This small molecule binds to this protein.
Small molecule (SMILES): CC(=O)N[C@H]1[C@H](O[C@H]2[C@H](O)[C@@H](NC(C)=O)CO[C@@H]2CO)O[C@H](CO)[C@@H](O[C@@H]2O[C@H](CO)[C@@H](O)[C@H](O)[C@@H]2O)[C@@H]1O

Sequence of chain 1.B:
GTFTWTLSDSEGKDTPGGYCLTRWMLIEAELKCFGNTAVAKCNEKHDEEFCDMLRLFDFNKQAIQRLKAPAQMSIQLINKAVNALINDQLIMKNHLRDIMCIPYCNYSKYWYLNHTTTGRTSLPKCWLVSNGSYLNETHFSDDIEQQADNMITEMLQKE

Sequence of chain 1.A:
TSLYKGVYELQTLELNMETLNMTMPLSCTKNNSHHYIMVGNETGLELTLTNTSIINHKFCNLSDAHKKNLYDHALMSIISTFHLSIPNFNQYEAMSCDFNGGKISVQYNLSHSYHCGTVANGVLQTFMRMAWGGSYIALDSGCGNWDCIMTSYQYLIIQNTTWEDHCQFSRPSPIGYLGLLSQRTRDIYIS

Binding-site contacts:
Ligand atom C7 contacts residue ASN79 of chain 1.A at 3.4 Å.
Ligand atom O6 contacts residue TRP24 of chain 1.B at 3.8 Å.
Ligand atom C5 contacts residue MET80 of chain 1.A at 3.7 Å (hydrophobic).
Ligand atom O5 contacts residue GLU76 of chain 1.A at 4.2 Å.
Ligand atom C6 contacts residue MET80 of chain 1.A at 3.7 Å (hydrophobic).
Ligand atom O5 contacts residue THR77 of chain 1.A at 3.6 Å (h-bond).
Ligand atom C8 contacts residue ILE64 of chain 1.B at 4.2 Å (hydrophobic).
Ligand atom N2 contacts residue ASN99 of chain 1.A at 4.0 Å.
Ligand atom O6 contacts residue THR77 of chain 1.A at 3.0 Å (h-bond).
Ligand atom O2 contacts residue TRP24 of chain 1.B at 3.6 Å.
Ligand atom C2 contacts residue ASN79 of chain 1.A at 2.6 Å.
Ligand atom O5 contacts residue ASN79 of chain 1.A at 2.4 Å (h-bond).
Ligand atom C8 contacts residue ASN99 of chain 1.A at 3.7 Å.
Ligand atom N2 contacts residue ASN79 of chain 1.A at 3.1 Å (h-bond).
Ligand atom O2 contacts residue ARG23 of chain 1.B at 3.0 Å (salt-bridge).
Ligand atom C6 contacts residue TRP24 of chain 1.B at 4.4 Å (hydrophobic).
Ligand atom C5 contacts residue TRP24 of chain 1.B at 4.4 Å (hydrophobic).
Ligand atom C1 contacts residue ASN79 of chain 1.A at 1.5 Å.
Ligand atom C8 contacts residue TRP227 of chain 1.A at 3.4 Å (hydrophobic).
Ligand atom O7 contacts residue GLU76 of chain 1.A at 3.9 Å.
Ligand atom C5 contacts residue ASN79 of chain 1.A at 3.8 Å.
Ligand atom O7 contacts residue TRP227 of chain 1.A at 4.0 Å.
Ligand atom C7 contacts residue NAG1 of chain 1.K at 4.1 Å.
Ligand atom C7 contacts residue ASN99 of chain 1.A at 4.1 Å.
Ligand atom C1 contacts residue MET80 of chain 1.A at 4.1 Å (hydrophobic).
Ligand atom O7 contacts residue NAG1 of chain 1.K at 2.9 Å (h-bond).
Ligand atom O7 contacts residue ASN79 of chain 1.A at 3.3 Å (h-bond).
Ligand atom O3 contacts residue ARG23 of chain 1.B at 3.2 Å (salt-bridge).
Ligand atom C1 contacts residue GLU76 of chain 1.A at 4.0 Å.
Ligand atom C2 contacts residue GLU76 of chain 1.A at 4.3 Å.
Ligand atom C6 contacts residue THR77 of chain 1.A at 3.7 Å.
Ligand atom C2 contacts residue ARG23 of chain 1.B at 3.6 Å.
Ligand atom C7 contacts residue TRP227 of chain 1.A at 4.1 Å (hydrophobic).
Ligand atom C3 contacts residue ASN79 of chain 1.A at 3.9 Å.
Ligand atom C8 contacts residue MET80 of chain 1.A at 4.3 Å (hydrophobic).
Ligand atom O4 contacts residue TRP24 of chain 1.B at 4.3 Å.
Ligand atom C5 contacts residue THR77 of chain 1.A at 4.3 Å.
Ligand atom C3 contacts residue ARG23 of chain 1.B at 4.0 Å.
Ligand atom C4 contacts residue ASN79 of chain 1.A at 4.3 Å.
Ligand atom O5 contacts residue MET80 of chain 1.A at 3.5 Å.